This small molecule binds to this protein.
Small molecule (SMILES): CC(=O)N[C@@H]1[C@@H](O)[C@H](O)[C@@H](CO)O[C@H]1O

Sequence of chain 1.A:
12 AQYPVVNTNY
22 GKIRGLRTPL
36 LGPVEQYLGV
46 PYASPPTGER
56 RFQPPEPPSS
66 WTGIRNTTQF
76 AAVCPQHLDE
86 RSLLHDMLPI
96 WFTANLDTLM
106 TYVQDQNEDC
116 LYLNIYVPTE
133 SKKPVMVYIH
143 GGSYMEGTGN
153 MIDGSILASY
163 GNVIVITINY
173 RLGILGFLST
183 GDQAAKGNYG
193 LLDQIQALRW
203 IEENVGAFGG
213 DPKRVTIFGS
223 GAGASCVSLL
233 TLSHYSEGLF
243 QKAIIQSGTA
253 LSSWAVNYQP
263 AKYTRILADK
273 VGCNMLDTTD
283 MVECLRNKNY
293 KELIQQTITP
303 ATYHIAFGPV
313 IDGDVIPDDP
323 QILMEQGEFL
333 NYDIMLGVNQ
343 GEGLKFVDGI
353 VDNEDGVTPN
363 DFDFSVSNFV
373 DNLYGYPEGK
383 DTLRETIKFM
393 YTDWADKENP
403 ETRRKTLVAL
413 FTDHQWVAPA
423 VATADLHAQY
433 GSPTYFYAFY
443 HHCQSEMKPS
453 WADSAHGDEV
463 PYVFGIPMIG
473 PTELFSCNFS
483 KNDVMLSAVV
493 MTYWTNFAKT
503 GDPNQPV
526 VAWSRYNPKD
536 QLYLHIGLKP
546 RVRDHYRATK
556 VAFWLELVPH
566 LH

Binding-site contacts:
Ligand atom O7 contacts residue ASN480 of chain 1.A at 4.3 Å.
Ligand atom C4 contacts residue ASN480 of chain 1.A at 4.2 Å.
Ligand atom C7 contacts residue ASN480 of chain 1.A at 4.0 Å.
Ligand atom O3 contacts residue ASN480 of chain 1.A at 3.9 Å.
Ligand atom C5 contacts residue ASN480 of chain 1.A at 3.5 Å.
Ligand atom O5 contacts residue ASN480 of chain 1.A at 2.5 Å (h-bond).
Ligand atom N2 contacts residue ASN480 of chain 1.A at 3.2 Å (h-bond).
Ligand atom C2 contacts residue ASN480 of chain 1.A at 2.5 Å.
Ligand atom C1 contacts residue ASN480 of chain 1.A at 1.4 Å.
Ligand atom C3 contacts residue ASN480 of chain 1.A at 3.7 Å.